Binding-site contacts:
Ligand atom O1P contacts residue THR449 of chain 1.D at 2.5 Å (h-bond).
Ligand atom O5 contacts residue ILE447 of chain 1.D at 3.5 Å (h-bond).
Ligand atom O2P contacts residue ARG505 of chain 1.D at 2.7 Å (salt-bridge).
Ligand atom O3 contacts residue PHE537 of chain 1.D at 3.6 Å.
Ligand atom O1 contacts residue TRP498 of chain 1.D at 3.6 Å.
Ligand atom O4 contacts residue THR538 of chain 1.D at 3.8 Å.
Ligand atom O4 contacts residue PHE537 of chain 1.D at 2.7 Å (h-bond).
Ligand atom C4 contacts residue THR538 of chain 1.D at 4.0 Å.
Ligand atom C6 contacts residue THR448 of chain 1.D at 3.6 Å.
Ligand atom C3 contacts residue PHE537 of chain 1.D at 3.8 Å (hydrophobic).
Ligand atom O2P contacts residue TRP498 of chain 1.D at 3.5 Å.
Ligand atom C6 contacts residue THR449 of chain 1.D at 3.9 Å.
Ligand atom O3 contacts residue GLY530 of chain 1.D at 3.2 Å (h-bond).
Ligand atom P2 contacts residue SER450 of chain 1.D at 3.4 Å.
Ligand atom O6 contacts residue PHE537 of chain 1.D at 3.8 Å.
Ligand atom O4P contacts residue GLY451 of chain 1.D at 3.4 Å (h-bond).
Ligand atom C6 contacts residue ILE447 of chain 1.D at 3.7 Å (hydrophobic).
Ligand atom O3 contacts residue THR538 of chain 1.D at 4.0 Å.
Ligand atom P2 contacts residue THR448 of chain 1.D at 3.5 Å.
Ligand atom O4P contacts residue SER450 of chain 1.D at 3.0 Å (h-bond).
Ligand atom O6P contacts residue SER453 of chain 1.D at 3.5 Å (h-bond).
Ligand atom O1P contacts residue ARG505 of chain 1.D at 3.7 Å.
Ligand atom O4P contacts residue THR449 of chain 1.D at 3.3 Å (h-bond).
Ligand atom P1 contacts residue TRP498 of chain 1.D at 3.6 Å.
Ligand atom P1 contacts residue ARG505 of chain 1.D at 3.6 Å.
Ligand atom O3 contacts residue TRP531 of chain 1.D at 3.9 Å.
Ligand atom O6P contacts residue THR538 of chain 1.D at 3.6 Å (h-bond).
Ligand atom O5P contacts residue SER450 of chain 1.D at 2.7 Å (h-bond).
Ligand atom C6 contacts residue THR538 of chain 1.D at 3.9 Å.
Ligand atom O4P contacts residue THR448 of chain 1.D at 2.2 Å (h-bond).
Ligand atom O6P contacts residue SER450 of chain 1.D at 4.0 Å.
Ligand atom O6P contacts residue THR448 of chain 1.D at 3.9 Å.
Ligand atom C4 contacts residue PHE537 of chain 1.D at 3.4 Å (hydrophobic).
Ligand atom O3P contacts residue TRP498 of chain 1.D at 3.0 Å.
Ligand atom O2 contacts residue ILE447 of chain 1.D at 3.3 Å.
Ligand atom O1 contacts residue ARG505 of chain 1.D at 4.0 Å.
Ligand atom O6 contacts residue THR538 of chain 1.D at 3.8 Å.
Ligand atom O3 contacts residue THR529 of chain 1.D at 3.7 Å.
Ligand atom C1 contacts residue TRP498 of chain 1.D at 3.4 Å (hydrophobic).
Ligand atom P1 contacts residue THR449 of chain 1.D at 3.7 Å.

The protein below binds the small molecule below.
Small molecule (SMILES): O=P(O)(O)OC[C@H]1O[C@](O)(COP(=O)(O)O)[C@@H](O)[C@@H]1O

Sequence of chain 1.D:
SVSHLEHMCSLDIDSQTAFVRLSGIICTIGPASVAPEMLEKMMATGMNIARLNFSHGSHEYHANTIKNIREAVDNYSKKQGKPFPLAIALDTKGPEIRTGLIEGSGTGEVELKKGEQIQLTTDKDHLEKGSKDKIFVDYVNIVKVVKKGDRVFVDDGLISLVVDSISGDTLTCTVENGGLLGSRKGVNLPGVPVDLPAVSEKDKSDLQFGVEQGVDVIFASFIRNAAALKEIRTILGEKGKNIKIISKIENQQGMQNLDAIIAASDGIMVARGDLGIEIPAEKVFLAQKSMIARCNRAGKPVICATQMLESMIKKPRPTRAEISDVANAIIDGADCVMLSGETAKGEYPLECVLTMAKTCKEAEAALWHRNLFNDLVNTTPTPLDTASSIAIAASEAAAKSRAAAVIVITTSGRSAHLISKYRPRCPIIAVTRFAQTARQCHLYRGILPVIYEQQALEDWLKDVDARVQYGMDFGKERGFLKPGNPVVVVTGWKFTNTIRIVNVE